Sequence of chain 1.A:
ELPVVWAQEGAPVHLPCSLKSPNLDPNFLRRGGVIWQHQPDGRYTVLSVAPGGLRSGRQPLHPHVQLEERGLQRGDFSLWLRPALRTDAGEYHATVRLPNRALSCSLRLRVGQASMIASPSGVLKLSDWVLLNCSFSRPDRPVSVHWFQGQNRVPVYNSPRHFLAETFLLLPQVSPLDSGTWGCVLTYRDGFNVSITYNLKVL

A small-molecule ligand and the protein it binds are described below.
Small molecule (SMILES): CC(=O)N[C@@H]1[C@@H](O)[C@H](O)[C@@H](CO)O[C@H]1O

Binding-site contacts:
Ligand atom C5 contacts residue VAL214 of chain 1.A at 4.3 Å (hydrophobic).
Ligand atom C4 contacts residue ASN222 of chain 1.A at 4.2 Å.
Ligand atom C3 contacts residue ASN222 of chain 1.A at 3.8 Å.
Ligand atom C1 contacts residue ASN222 of chain 1.A at 1.4 Å.
Ligand atom O5 contacts residue VAL214 of chain 1.A at 3.4 Å.
Ligand atom C5 contacts residue ASN222 of chain 1.A at 3.7 Å.
Ligand atom O6 contacts residue VAL214 of chain 1.A at 3.6 Å.
Ligand atom O7 contacts residue ASN222 of chain 1.A at 3.9 Å.
Ligand atom O6 contacts residue HIS175 of chain 1.A at 4.1 Å.
Ligand atom C2 contacts residue ASN222 of chain 1.A at 2.5 Å.
Ligand atom C5 contacts residue THR216 of chain 1.A at 3.7 Å.
Ligand atom C6 contacts residue THR216 of chain 1.A at 3.8 Å.
Ligand atom C6 contacts residue HIS175 of chain 1.A at 3.4 Å.
Ligand atom C7 contacts residue ASN222 of chain 1.A at 3.6 Å.
Ligand atom O5 contacts residue ASN222 of chain 1.A at 2.4 Å (h-bond).
Ligand atom O6 contacts residue PHE177 of chain 1.A at 4.2 Å.
Ligand atom C1 contacts residue VAL214 of chain 1.A at 4.3 Å (hydrophobic).
Ligand atom C1 contacts residue THR216 of chain 1.A at 4.1 Å.
Ligand atom O5 contacts residue THR216 of chain 1.A at 3.6 Å.
Ligand atom N2 contacts residue ASN222 of chain 1.A at 2.9 Å (h-bond).
Ligand atom C6 contacts residue VAL214 of chain 1.A at 4.0 Å (hydrophobic).